Sequence of chain 21.B:
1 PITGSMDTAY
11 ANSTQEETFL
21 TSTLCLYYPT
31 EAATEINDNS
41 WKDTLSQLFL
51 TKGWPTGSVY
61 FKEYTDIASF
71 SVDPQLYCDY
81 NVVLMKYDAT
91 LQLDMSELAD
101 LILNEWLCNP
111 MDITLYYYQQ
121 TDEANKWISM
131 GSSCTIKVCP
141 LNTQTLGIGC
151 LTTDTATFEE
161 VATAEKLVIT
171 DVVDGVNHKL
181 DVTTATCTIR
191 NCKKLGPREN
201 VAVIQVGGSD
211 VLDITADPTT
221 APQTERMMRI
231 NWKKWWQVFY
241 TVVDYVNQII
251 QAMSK

The protein below binds the small molecule below.
Small molecule (SMILES): CC(=O)N[C@H]1[C@H](O[C@H]2[C@H](O)[C@@H](NC(C)=O)CO[C@@H]2CO)O[C@H](CO)[C@@H](O)[C@@H]1O

Binding-site contacts:
Ligand atom C2 contacts residue ASN12 of chain 21.B at 3.2 Å.
Ligand atom C7 contacts residue ASN12 of chain 21.B at 3.9 Å.
Ligand atom C5 contacts residue ASN12 of chain 21.B at 4.1 Å.
Ligand atom C1 contacts residue ASN12 of chain 21.B at 2.2 Å.
Ligand atom N2 contacts residue ASN12 of chain 21.B at 3.8 Å.
Ligand atom O5 contacts residue ASN12 of chain 21.B at 2.7 Å (h-bond).
Ligand atom O7 contacts residue ASN12 of chain 21.B at 3.7 Å.